Sequence of chain 1.A:
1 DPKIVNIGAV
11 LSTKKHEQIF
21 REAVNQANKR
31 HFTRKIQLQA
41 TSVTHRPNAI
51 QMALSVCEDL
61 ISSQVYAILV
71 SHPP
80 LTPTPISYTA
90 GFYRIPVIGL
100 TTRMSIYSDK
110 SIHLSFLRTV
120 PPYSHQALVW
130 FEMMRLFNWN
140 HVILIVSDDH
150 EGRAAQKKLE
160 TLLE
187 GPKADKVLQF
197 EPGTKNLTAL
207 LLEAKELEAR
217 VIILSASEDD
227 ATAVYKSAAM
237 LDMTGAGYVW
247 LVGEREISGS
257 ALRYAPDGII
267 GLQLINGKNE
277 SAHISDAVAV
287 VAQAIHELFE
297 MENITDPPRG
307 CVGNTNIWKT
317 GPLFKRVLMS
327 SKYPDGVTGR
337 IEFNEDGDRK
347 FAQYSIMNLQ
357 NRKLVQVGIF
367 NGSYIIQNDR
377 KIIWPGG

This small molecule binds to this protein.
Small molecule (SMILES): CC(=O)N[C@@H]1[C@@H](O)[C@H](O)[C@@H](CO)O[C@H]1O

Binding-site contacts:
Ligand atom C7 contacts residue ASN275 of chain 1.A at 3.5 Å.
Ligand atom C3 contacts residue ASN275 of chain 1.A at 3.9 Å.
Ligand atom O6 contacts residue ALA278 of chain 1.A at 4.4 Å.
Ligand atom O5 contacts residue ASN275 of chain 1.A at 2.2 Å (h-bond).
Ligand atom N2 contacts residue ASN275 of chain 1.A at 3.1 Å (h-bond).
Ligand atom O6 contacts residue SER277 of chain 1.A at 3.6 Å (h-bond).
Ligand atom C8 contacts residue ASN275 of chain 1.A at 4.1 Å.
Ligand atom O7 contacts residue ASN275 of chain 1.A at 4.0 Å.
Ligand atom C2 contacts residue ASN275 of chain 1.A at 2.7 Å.
Ligand atom C5 contacts residue ASN275 of chain 1.A at 3.5 Å.
Ligand atom C6 contacts residue SER277 of chain 1.A at 4.5 Å.
Ligand atom O5 contacts residue ALA278 of chain 1.A at 3.7 Å.
Ligand atom O7 contacts residue ASN272 of chain 1.A at 4.5 Å.
Ligand atom C4 contacts residue ASN275 of chain 1.A at 4.3 Å.
Ligand atom C1 contacts residue ASN275 of chain 1.A at 1.4 Å.
Ligand atom C5 contacts residue SER277 of chain 1.A at 4.2 Å.
Ligand atom C6 contacts residue VAL333 of chain 1.A at 4.2 Å (hydrophobic).
Ligand atom C1 contacts residue ALA278 of chain 1.A at 4.4 Å (hydrophobic).
Ligand atom C6 contacts residue ALA278 of chain 1.A at 4.5 Å (hydrophobic).